Binding-site contacts:
Ligand atom C5 contacts residue ASN55 of chain 1.F at 3.6 Å.
Ligand atom C2 contacts residue GLU137 of chain 1.P at 3.8 Å.
Ligand atom C1 contacts residue ASN136 of chain 1.P at 1.5 Å.
Ligand atom C1 contacts residue ASN55 of chain 1.F at 3.9 Å.
Ligand atom C4 contacts residue ASN136 of chain 1.P at 4.3 Å.
Ligand atom O4 contacts residue THR58 of chain 1.F at 4.4 Å.
Ligand atom N2 contacts residue ASN55 of chain 1.F at 4.5 Å.
Ligand atom O5 contacts residue THR58 of chain 1.F at 3.9 Å.
Ligand atom O4 contacts residue ASN55 of chain 1.F at 4.4 Å.
Ligand atom O7 contacts residue ASN55 of chain 1.F at 4.4 Å.
Ligand atom C2 contacts residue ASN136 of chain 1.P at 2.6 Å.
Ligand atom O5 contacts residue GLY56 of chain 1.F at 3.9 Å.
Ligand atom C6 contacts residue THR58 of chain 1.F at 4.0 Å.
Ligand atom N2 contacts residue ASN136 of chain 1.P at 2.2 Å (h-bond).
Ligand atom C7 contacts residue ASN55 of chain 1.F at 4.2 Å.
Ligand atom C8 contacts residue GLU137 of chain 1.P at 3.5 Å.
Ligand atom O5 contacts residue ASN55 of chain 1.F at 4.1 Å.
Ligand atom C6 contacts residue GLY56 of chain 1.F at 3.8 Å.
Ligand atom C6 contacts residue ASN55 of chain 1.F at 3.1 Å.
Ligand atom C1 contacts residue GLU137 of chain 1.P at 3.7 Å.
Ligand atom C5 contacts residue ASN136 of chain 1.P at 3.6 Å.
Ligand atom C7 contacts residue ASN136 of chain 1.P at 2.8 Å.
Ligand atom C8 contacts residue ASN136 of chain 1.P at 3.2 Å.
Ligand atom C5 contacts residue TYR57 of chain 1.F at 4.1 Å (hydrophobic).
Ligand atom O7 contacts residue ASN136 of chain 1.P at 3.7 Å.
Ligand atom O5 contacts residue TYR57 of chain 1.F at 3.5 Å.
Ligand atom C1 contacts residue TYR57 of chain 1.F at 4.4 Å (hydrophobic).
Ligand atom O5 contacts residue TYR57 of chain 1.F at 4.0 Å.
Ligand atom O5 contacts residue ASN136 of chain 1.P at 2.3 Å (h-bond).
Ligand atom C3 contacts residue ASN136 of chain 1.P at 3.9 Å.
Ligand atom C1 contacts residue GLY56 of chain 1.F at 3.6 Å.
Ligand atom C8 contacts residue ASN55 of chain 1.F at 3.7 Å.
Ligand atom C1 contacts residue TYR57 of chain 1.F at 4.2 Å (hydrophobic).
Ligand atom N2 contacts residue GLU137 of chain 1.P at 2.9 Å (salt-bridge).
Ligand atom C6 contacts residue TYR57 of chain 1.F at 3.9 Å (hydrophobic).
Ligand atom C7 contacts residue GLU137 of chain 1.P at 3.7 Å.
Ligand atom C6 contacts residue TYR57 of chain 1.F at 3.6 Å (hydrophobic).
Ligand atom O6 contacts residue ASN55 of chain 1.F at 4.2 Å.
Ligand atom O6 contacts residue GLY56 of chain 1.F at 4.3 Å.

Sequence of chain 1.F:
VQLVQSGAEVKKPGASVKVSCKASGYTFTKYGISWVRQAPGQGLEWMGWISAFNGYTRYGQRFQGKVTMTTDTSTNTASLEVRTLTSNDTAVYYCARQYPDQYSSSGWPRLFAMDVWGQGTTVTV

The small molecule below binds the protein below.
Small molecule (SMILES): CC(=O)N[C@H]1[C@H](O[C@H]2[C@H](O)[C@@H](NC(C)=O)CO[C@@H]2CO[C@@H]2O[C@@H](C)[C@@H](O)[C@@H](O)[C@@H]2O)O[C@H](CO)[C@@H](O[C@@H]2O[C@H](CO[C@H]3O[C@H](CO)[C@@H](O)[C@H](O)[C@@H]3O)[C@@H](O)[C@H](O[C@H]3O[C@H](CO)[C@@H](O)[C@H](O)[C@@H]3O)[C@@H]2O)[C@@H]1O

Sequence of chain 1.P:
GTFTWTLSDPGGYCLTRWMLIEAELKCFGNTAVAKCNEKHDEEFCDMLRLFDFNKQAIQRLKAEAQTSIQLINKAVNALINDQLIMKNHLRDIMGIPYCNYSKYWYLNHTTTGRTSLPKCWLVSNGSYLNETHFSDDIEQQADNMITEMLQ